Sequence of chain 1.B:
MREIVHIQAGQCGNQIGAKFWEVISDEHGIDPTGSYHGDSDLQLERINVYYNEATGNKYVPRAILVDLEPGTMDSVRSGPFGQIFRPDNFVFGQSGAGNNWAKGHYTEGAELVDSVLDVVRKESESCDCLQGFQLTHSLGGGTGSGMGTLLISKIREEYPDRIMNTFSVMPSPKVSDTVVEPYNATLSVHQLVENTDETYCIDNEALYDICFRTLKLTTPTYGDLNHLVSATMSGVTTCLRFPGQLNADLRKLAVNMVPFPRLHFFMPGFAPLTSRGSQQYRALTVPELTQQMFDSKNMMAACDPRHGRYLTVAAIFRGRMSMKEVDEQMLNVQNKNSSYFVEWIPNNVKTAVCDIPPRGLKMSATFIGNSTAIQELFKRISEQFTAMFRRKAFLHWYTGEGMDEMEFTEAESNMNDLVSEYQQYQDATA

This small molecule binds to this protein.
Small molecule (SMILES): CC[C@H](C)[C@@H]([C@@H](CC(=O)N1CCC[C@H]1[C@H](OC)[C@@H](C)C(=O)N[C@H](C)[C@@H](O)c1ccccc1)OC)N(C)C(=O)[C@@H](NC(=O)[C@@H](NC)C(C)C)C(C)C

Binding-site contacts:
Ligand atom CAH contacts residue PHE351 of chain 1.C at 3.2 Å (hydrophobic).
Ligand atom C contacts residue ASN329 of chain 1.C at 3.6 Å.
Ligand atom OBC contacts residue THR221 of chain 1.B at 3.2 Å.
Ligand atom O contacts residue ASP177 of chain 1.B at 3.3 Å (salt-bridge).
Ligand atom OBC contacts residue TYR222 of chain 1.B at 2.9 Å (h-bond).
Ligand atom CAN contacts residue ASN329 of chain 1.C at 3.7 Å.
Ligand atom CBV contacts residue GLN15 of chain 1.B at 3.5 Å.
Ligand atom OBR contacts residue GLY223 of chain 1.B at 3.0 Å (h-bond).
Ligand atom CG2 contacts residue LYS174 of chain 1.B at 3.5 Å.
Ligand atom CAE contacts residue ASN329 of chain 1.C at 3.8 Å.
Ligand atom CAY contacts residue TYR222 of chain 1.B at 3.6 Å (hydrophobic).
Ligand atom CBN contacts residue GLN15 of chain 1.B at 3.5 Å.
Ligand atom CA contacts residue ASN329 of chain 1.C at 3.5 Å.
Ligand atom CAN contacts residue VAL328 of chain 1.C at 3.7 Å (hydrophobic).
Ligand atom CAH contacts residue VAL353 of chain 1.C at 3.6 Å (hydrophobic).
Ligand atom CBV contacts residue GDP1 of chain 1.J at 3.4 Å.
Ligand atom CBB contacts residue PRO325 of chain 1.C at 3.7 Å (hydrophobic).
Ligand atom CBX contacts residue GLN15 of chain 1.B at 3.6 Å.
Ligand atom CAM contacts residue ASN329 of chain 1.C at 3.7 Å.
Ligand atom CAH contacts residue ASP177 of chain 1.B at 3.3 Å.
Ligand atom OAP contacts residue ASN329 of chain 1.C at 3.1 Å (h-bond).
Ligand atom CAV contacts residue PRO220 of chain 1.B at 3.6 Å (hydrophobic).
Ligand atom CBU contacts residue GLN15 of chain 1.B at 3.3 Å.
Ligand atom OBR contacts residue THR221 of chain 1.B at 3.4 Å (h-bond).
Ligand atom CAO contacts residue PRO325 of chain 1.C at 3.5 Å (hydrophobic).
Ligand atom CAX contacts residue TYR222 of chain 1.B at 3.7 Å (hydrophobic).
Ligand atom CBY contacts residue GLN15 of chain 1.B at 3.5 Å.
Ligand atom CBF contacts residue ALA247 of chain 1.C at 3.6 Å (hydrophobic).
Ligand atom CG2 contacts residue ASP177 of chain 1.B at 3.6 Å.
Ligand atom NAD contacts residue ASN329 of chain 1.C at 2.8 Å (h-bond).
Ligand atom CAH contacts residue ILE332 of chain 1.C at 3.8 Å (hydrophobic).
Ligand atom CAT contacts residue VAL175 of chain 1.B at 3.3 Å (hydrophobic).
Ligand atom CBM contacts residue GLN15 of chain 1.B at 3.6 Å.
Ligand atom CBU contacts residue TYR222 of chain 1.B at 3.6 Å (hydrophobic).
Ligand atom CBB contacts residue PRO220 of chain 1.B at 3.6 Å (hydrophobic).
Ligand atom CBW contacts residue GLN15 of chain 1.B at 3.7 Å.
Ligand atom CAN contacts residue VAL353 of chain 1.C at 3.6 Å (hydrophobic).
Ligand atom CBV contacts residue TYR222 of chain 1.B at 3.5 Å (hydrophobic).
Ligand atom N contacts residue ASP177 of chain 1.B at 2.8 Å (salt-bridge).
Ligand atom OBT contacts residue GLN15 of chain 1.B at 2.7 Å (h-bond).

Sequence of chain 1.C:
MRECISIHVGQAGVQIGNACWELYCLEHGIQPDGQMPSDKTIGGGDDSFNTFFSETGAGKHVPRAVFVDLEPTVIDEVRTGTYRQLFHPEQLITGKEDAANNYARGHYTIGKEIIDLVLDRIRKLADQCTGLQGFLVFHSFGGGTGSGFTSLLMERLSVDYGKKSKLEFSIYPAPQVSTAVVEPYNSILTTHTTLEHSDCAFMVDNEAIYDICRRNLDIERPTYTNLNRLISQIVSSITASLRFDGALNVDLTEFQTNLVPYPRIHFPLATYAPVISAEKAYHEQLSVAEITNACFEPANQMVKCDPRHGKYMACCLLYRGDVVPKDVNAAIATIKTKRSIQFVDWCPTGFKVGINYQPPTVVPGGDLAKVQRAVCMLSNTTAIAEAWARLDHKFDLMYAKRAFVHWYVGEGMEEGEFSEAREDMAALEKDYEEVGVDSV